Binding-site contacts:
Ligand atom N2 contacts residue ASN315 of chain 27.B at 2.8 Å (h-bond).
Ligand atom O5 contacts residue ASN315 of chain 27.B at 2.4 Å (h-bond).
Ligand atom C1 contacts residue VAL314 of chain 27.B at 4.4 Å (hydrophobic).
Ligand atom C2 contacts residue ASN315 of chain 27.B at 2.5 Å.
Ligand atom O5 contacts residue VAL314 of chain 27.B at 3.8 Å.
Ligand atom O7 contacts residue ASN315 of chain 27.B at 4.2 Å.
Ligand atom C1 contacts residue ASN315 of chain 27.B at 1.4 Å.
Ligand atom C4 contacts residue ASN315 of chain 27.B at 4.3 Å.
Ligand atom C6 contacts residue THR313 of chain 27.B at 4.5 Å.
Ligand atom C8 contacts residue ASN315 of chain 27.B at 3.5 Å.
Ligand atom C6 contacts residue ASN315 of chain 27.B at 4.5 Å.
Ligand atom O5 contacts residue THR313 of chain 27.B at 4.3 Å.
Ligand atom C7 contacts residue ASN315 of chain 27.B at 3.3 Å.
Ligand atom C8 contacts residue ILE281 of chain 27.B at 4.5 Å (hydrophobic).
Ligand atom C5 contacts residue ASN315 of chain 27.B at 3.7 Å.
Ligand atom C3 contacts residue ASN315 of chain 27.B at 3.8 Å.

Sequence of chain 27.B:
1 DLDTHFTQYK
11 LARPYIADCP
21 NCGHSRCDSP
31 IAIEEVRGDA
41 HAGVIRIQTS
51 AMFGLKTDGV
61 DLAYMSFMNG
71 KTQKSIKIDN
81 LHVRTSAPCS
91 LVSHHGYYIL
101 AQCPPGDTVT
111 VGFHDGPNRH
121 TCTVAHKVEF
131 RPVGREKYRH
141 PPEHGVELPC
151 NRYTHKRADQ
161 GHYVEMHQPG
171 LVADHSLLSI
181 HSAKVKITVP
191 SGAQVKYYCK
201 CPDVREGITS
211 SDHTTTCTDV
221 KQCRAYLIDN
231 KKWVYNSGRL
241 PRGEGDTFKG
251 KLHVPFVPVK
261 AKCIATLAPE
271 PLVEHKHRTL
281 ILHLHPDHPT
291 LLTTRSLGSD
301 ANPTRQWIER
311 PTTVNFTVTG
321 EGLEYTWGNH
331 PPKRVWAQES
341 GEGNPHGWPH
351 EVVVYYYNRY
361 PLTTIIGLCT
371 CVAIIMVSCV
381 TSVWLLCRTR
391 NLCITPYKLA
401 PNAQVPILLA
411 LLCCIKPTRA

This small molecule binds to this protein.
Small molecule (SMILES): CC(=O)N[C@@H]1[C@@H](O)[C@H](O)[C@@H](CO)O[C@H]1O